Sequence of chain 1.B:
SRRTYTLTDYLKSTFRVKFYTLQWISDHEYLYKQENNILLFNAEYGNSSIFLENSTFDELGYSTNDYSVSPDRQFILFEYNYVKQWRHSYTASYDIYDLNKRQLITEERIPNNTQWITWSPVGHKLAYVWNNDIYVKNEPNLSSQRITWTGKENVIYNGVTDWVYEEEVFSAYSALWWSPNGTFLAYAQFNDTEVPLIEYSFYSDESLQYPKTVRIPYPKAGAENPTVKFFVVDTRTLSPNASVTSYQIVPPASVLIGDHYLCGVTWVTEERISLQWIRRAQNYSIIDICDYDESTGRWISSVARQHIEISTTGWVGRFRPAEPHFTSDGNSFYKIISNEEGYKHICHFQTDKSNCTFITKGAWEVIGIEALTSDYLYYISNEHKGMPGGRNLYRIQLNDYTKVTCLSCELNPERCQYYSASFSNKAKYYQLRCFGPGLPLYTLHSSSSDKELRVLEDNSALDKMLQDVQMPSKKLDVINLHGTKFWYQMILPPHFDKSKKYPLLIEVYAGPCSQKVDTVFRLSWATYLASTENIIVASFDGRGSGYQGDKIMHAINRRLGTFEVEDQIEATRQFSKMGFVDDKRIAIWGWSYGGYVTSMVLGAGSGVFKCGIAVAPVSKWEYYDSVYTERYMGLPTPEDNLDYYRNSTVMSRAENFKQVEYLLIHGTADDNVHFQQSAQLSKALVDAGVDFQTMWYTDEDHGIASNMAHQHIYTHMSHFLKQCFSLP

This protein binds this small molecule.
Small molecule (SMILES): CC(=O)N[C@@H]1[C@@H](O)[C@H](O)[C@@H](CO)O[C@H]1O

Binding-site contacts:
Ligand atom N2 contacts residue ASN241 of chain 1.B at 2.8 Å (h-bond).
Ligand atom C5 contacts residue ASN241 of chain 1.B at 3.7 Å.
Ligand atom C2 contacts residue ASN241 of chain 1.B at 2.3 Å.
Ligand atom C8 contacts residue ASN241 of chain 1.B at 4.4 Å.
Ligand atom O7 contacts residue ASN241 of chain 1.B at 3.5 Å (h-bond).
Ligand atom C1 contacts residue ASN241 of chain 1.B at 1.4 Å.
Ligand atom C6 contacts residue ASN241 of chain 1.B at 4.5 Å.
Ligand atom C4 contacts residue ASN241 of chain 1.B at 4.2 Å.
Ligand atom O5 contacts residue ASN241 of chain 1.B at 2.4 Å (h-bond).
Ligand atom C7 contacts residue ASN241 of chain 1.B at 3.3 Å.
Ligand atom C3 contacts residue ASN241 of chain 1.B at 3.7 Å.